Sequence of chain 2.A:
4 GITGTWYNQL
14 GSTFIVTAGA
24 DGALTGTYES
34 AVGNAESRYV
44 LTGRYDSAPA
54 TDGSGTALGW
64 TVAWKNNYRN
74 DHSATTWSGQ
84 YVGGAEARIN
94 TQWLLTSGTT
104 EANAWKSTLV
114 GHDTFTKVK

This small molecule binds to this protein.
Small molecule (SMILES): O=C(CCCC[C@@H]1SC[C@@H]2NC(=O)N[C@@H]21)NNc1c(-c2ccc(S(=O)(=O)N3CCOCC3)cc2)cccc1-c1ccc(S(=O)(=O)N2CCOCC2)cc1

Binding-site contacts:
Ligand atom C6 contacts residue ASP74 of chain 1.B at 3.9 Å.
Ligand atom O7 contacts residue ASN11 of chain 1.B at 2.9 Å (h-bond).
Ligand atom O7 contacts residue ASP116 of chain 1.B at 3.8 Å.
Ligand atom C34 contacts residue TRP108 of chain 2.A at 3.9 Å (hydrophobic).
Ligand atom N5 contacts residue TRP96 of chain 1.B at 4.2 Å.
Ligand atom O7 contacts residue TYR31 of chain 1.B at 2.6 Å (h-bond).
Ligand atom C contacts residue TRP96 of chain 1.B at 3.8 Å (hydrophobic).
Ligand atom S contacts residue TRP80 of chain 1.B at 3.8 Å.
Ligand atom C1 contacts residue TRP80 of chain 1.B at 4.0 Å (hydrophobic).
Ligand atom O7 contacts residue LEU13 of chain 1.B at 4.2 Å.
Ligand atom C4 contacts residue TRP67 of chain 1.B at 3.7 Å (hydrophobic).
Ligand atom C35 contacts residue LEU13 of chain 1.B at 3.7 Å (hydrophobic).
Ligand atom S contacts residue LEU98 of chain 1.B at 4.1 Å.
Ligand atom O contacts residue ASP74 of chain 1.B at 3.4 Å.
Ligand atom N5 contacts residue TYR31 of chain 1.B at 3.9 Å.
Ligand atom C6 contacts residue TRP67 of chain 1.B at 4.0 Å (hydrophobic).
Ligand atom C1 contacts residue THR78 of chain 1.B at 4.0 Å.
Ligand atom C35 contacts residue ASP116 of chain 1.B at 3.7 Å.
Ligand atom S contacts residue THR78 of chain 1.B at 3.3 Å (h-bond).
Ligand atom C2 contacts residue TRP108 of chain 2.A at 3.6 Å (hydrophobic).
Ligand atom C7 contacts residue ASP74 of chain 1.B at 4.0 Å.
Ligand atom C contacts residue ASP116 of chain 1.B at 3.8 Å.
Ligand atom N4 contacts residue LEU13 of chain 1.B at 3.9 Å.
Ligand atom N5 contacts residue ASN11 of chain 1.B at 3.9 Å.
Ligand atom N5 contacts residue TRP80 of chain 1.B at 4.1 Å.
Ligand atom N5 contacts residue ASP116 of chain 1.B at 2.8 Å (salt-bridge).
Ligand atom C35 contacts residue SER15 of chain 1.B at 3.7 Å.
Ligand atom N5 contacts residue LEU13 of chain 1.B at 3.8 Å.
Ligand atom O7 contacts residue SER15 of chain 1.B at 2.7 Å (h-bond).
Ligand atom C1 contacts residue TRP96 of chain 1.B at 3.4 Å (hydrophobic).
Ligand atom C5 contacts residue TRP67 of chain 1.B at 4.0 Å (hydrophobic).
Ligand atom C35 contacts residue TYR31 of chain 1.B at 3.5 Å (hydrophobic).
Ligand atom S contacts residue TRP67 of chain 1.B at 3.6 Å.
Ligand atom C4 contacts residue LEU98 of chain 1.B at 3.7 Å (hydrophobic).
Ligand atom C34 contacts residue LEU13 of chain 1.B at 4.0 Å (hydrophobic).
Ligand atom C3 contacts residue TRP67 of chain 1.B at 3.9 Å (hydrophobic).
Ligand atom C2 contacts residue LEU98 of chain 1.B at 4.1 Å (hydrophobic).
Ligand atom N4 contacts residue SER15 of chain 1.B at 4.1 Å.
Ligand atom C35 contacts residue ASN11 of chain 1.B at 3.7 Å.
Ligand atom C contacts residue LEU13 of chain 1.B at 4.0 Å (hydrophobic).

Sequence of chain 1.B:
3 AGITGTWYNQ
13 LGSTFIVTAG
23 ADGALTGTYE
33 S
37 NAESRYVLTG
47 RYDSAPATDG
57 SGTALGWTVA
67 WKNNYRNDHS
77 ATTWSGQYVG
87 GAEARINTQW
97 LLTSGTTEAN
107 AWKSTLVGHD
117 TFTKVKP